Binding-site contacts:
Ligand atom O3P contacts residue ARG207 of chain 23.A at 3.5 Å.
Ligand atom O2P contacts residue ASN206 of chain 23.A at 3.5 Å (h-bond).
Ligand atom C1' contacts residue ALA227 of chain 23.A at 3.5 Å (hydrophobic).
Ligand atom O3P contacts residue SER210 of chain 23.A at 2.4 Å (h-bond).
Ligand atom C3' contacts residue ALA227 of chain 23.A at 3.7 Å (hydrophobic).
Ligand atom P contacts residue THR226 of chain 23.A at 3.9 Å.
Ligand atom O1P contacts residue SER210 of chain 23.A at 2.7 Å (h-bond).
Ligand atom C2 contacts residue SER210 of chain 23.A at 3.8 Å.
Ligand atom C2 contacts residue HIS105 of chain 23.A at 3.0 Å.
Ligand atom O2P contacts residue SER210 of chain 23.A at 2.4 Å (h-bond).
Ligand atom C3 contacts residue GLY208 of chain 23.A at 3.7 Å.
Ligand atom O2P contacts residue ARG207 of chain 23.A at 4.3 Å.
Ligand atom C2' contacts residue HIS105 of chain 23.A at 3.9 Å.
Ligand atom C1' contacts residue ILE228 of chain 23.A at 4.0 Å (hydrophobic).
Ligand atom C1 contacts residue SER210 of chain 23.A at 3.3 Å.
Ligand atom C3 contacts residue LEU87 of chain 23.A at 3.2 Å (hydrophobic).
Ligand atom O1P contacts residue GLY208 of chain 23.A at 3.9 Å.
Ligand atom P contacts residue SER210 of chain 23.A at 1.4 Å.
Ligand atom C3' contacts residue ILE228 of chain 23.A at 3.3 Å (hydrophobic).
Ligand atom P contacts residue ASN206 of chain 23.A at 3.9 Å.
Ligand atom P contacts residue GLY208 of chain 23.A at 3.8 Å.
Ligand atom P contacts residue HIS105 of chain 23.A at 4.0 Å.
Ligand atom C1' contacts residue THR226 of chain 23.A at 3.1 Å.
Ligand atom C3 contacts residue SER210 of chain 23.A at 3.5 Å.
Ligand atom C1 contacts residue GLY208 of chain 23.A at 4.2 Å.
Ligand atom C3' contacts residue ASN206 of chain 23.A at 4.3 Å.
Ligand atom O3P contacts residue ASN206 of chain 23.A at 3.1 Å (h-bond).
Ligand atom C1 contacts residue ARG207 of chain 23.A at 4.1 Å.
Ligand atom O1P contacts residue HIS105 of chain 23.A at 4.1 Å.
Ligand atom C3 contacts residue VAL106 of chain 23.A at 4.3 Å (hydrophobic).
Ligand atom O2P contacts residue THR226 of chain 23.A at 3.3 Å (h-bond).
Ligand atom C1 contacts residue HIS105 of chain 23.A at 3.9 Å.
Ligand atom O3P contacts residue GLY208 of chain 23.A at 2.6 Å (h-bond).
Ligand atom C1' contacts residue SER210 of chain 23.A at 3.1 Å.
Ligand atom P contacts residue ARG207 of chain 23.A at 4.0 Å.
Ligand atom C2' contacts residue ALA227 of chain 23.A at 3.9 Å (hydrophobic).
Ligand atom O3P contacts residue ASN209 of chain 23.A at 3.1 Å (h-bond).
Ligand atom C2' contacts residue THR226 of chain 23.A at 3.4 Å.
Ligand atom C2' contacts residue SER210 of chain 23.A at 3.2 Å.
Ligand atom O1P contacts residue ARG207 of chain 23.A at 3.5 Å.

Sequence of chain 23.A:
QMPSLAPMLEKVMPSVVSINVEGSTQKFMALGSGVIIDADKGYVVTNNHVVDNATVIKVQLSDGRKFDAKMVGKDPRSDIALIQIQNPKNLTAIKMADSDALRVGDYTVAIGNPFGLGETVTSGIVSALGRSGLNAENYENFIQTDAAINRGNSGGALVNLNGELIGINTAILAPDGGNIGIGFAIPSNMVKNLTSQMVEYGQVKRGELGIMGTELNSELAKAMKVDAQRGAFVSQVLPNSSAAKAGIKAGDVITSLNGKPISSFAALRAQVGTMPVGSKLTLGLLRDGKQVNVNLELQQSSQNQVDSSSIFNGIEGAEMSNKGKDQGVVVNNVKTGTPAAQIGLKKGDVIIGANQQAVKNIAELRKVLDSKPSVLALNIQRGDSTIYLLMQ

This small molecule binds to this protein.
Small molecule (SMILES): CC(C)O[PH](=O)OC(C)C